Binding-site contacts:
Ligand atom C8 contacts residue ASN154 of chain 47.A at 3.9 Å.
Ligand atom C1 contacts residue MET151 of chain 47.A at 4.4 Å (hydrophobic).
Ligand atom N2 contacts residue THR156 of chain 47.A at 3.8 Å.
Ligand atom C2 contacts residue ASN154 of chain 47.A at 4.0 Å.
Ligand atom C1 contacts residue THR156 of chain 47.A at 3.4 Å.
Ligand atom O5 contacts residue ASN154 of chain 47.A at 4.0 Å.
Ligand atom O5 contacts residue THR156 of chain 47.A at 4.2 Å.
Ligand atom C5 contacts residue THR156 of chain 47.A at 4.3 Å.
Ligand atom O7 contacts residue ASN154 of chain 47.A at 3.3 Å (h-bond).
Ligand atom C7 contacts residue GLY150 of chain 47.A at 4.3 Å.
Ligand atom C2 contacts residue THR156 of chain 47.A at 3.9 Å.
Ligand atom O7 contacts residue GLY150 of chain 47.A at 3.4 Å (h-bond).
Ligand atom C7 contacts residue ASN154 of chain 47.A at 3.5 Å.
Ligand atom C3 contacts residue THR156 of chain 47.A at 4.0 Å.
Ligand atom C1 contacts residue ASN154 of chain 47.A at 3.0 Å.
Ligand atom N2 contacts residue ASN154 of chain 47.A at 3.8 Å.

Sequence of chain 47.A:
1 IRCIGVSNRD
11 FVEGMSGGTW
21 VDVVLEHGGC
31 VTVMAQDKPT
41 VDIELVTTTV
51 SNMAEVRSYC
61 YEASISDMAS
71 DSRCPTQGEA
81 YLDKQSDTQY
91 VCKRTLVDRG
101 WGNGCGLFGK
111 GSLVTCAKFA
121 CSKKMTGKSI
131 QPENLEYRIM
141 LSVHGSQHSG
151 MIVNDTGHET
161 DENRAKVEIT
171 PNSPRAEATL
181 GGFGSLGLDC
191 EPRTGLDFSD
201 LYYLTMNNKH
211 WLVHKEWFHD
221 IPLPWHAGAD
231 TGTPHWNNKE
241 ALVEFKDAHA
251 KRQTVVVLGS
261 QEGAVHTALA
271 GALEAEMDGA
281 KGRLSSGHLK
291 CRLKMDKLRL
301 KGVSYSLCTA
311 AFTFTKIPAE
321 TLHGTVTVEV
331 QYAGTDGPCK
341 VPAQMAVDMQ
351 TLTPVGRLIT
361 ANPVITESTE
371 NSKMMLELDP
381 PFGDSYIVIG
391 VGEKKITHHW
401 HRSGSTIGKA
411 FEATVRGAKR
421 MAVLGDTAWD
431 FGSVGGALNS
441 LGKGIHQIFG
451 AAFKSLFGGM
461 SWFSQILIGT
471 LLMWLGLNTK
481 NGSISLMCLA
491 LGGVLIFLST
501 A

A small-molecule ligand and the protein it binds are described below.
Small molecule (SMILES): CC(=O)N[C@H]1[C@H](O[C@H]2[C@H](O)[C@@H](NC(C)=O)CO[C@@H]2CO)O[C@H](CO)[C@@H](O)[C@@H]1O